Binding-site contacts:
Ligand atom C7 contacts residue ASN38 of chain 1.A at 3.2 Å.
Ligand atom C8 contacts residue ASN38 of chain 1.A at 4.2 Å.
Ligand atom C1 contacts residue PRO37 of chain 1.A at 4.1 Å (hydrophobic).
Ligand atom C4 contacts residue ASN38 of chain 1.A at 4.2 Å.
Ligand atom O7 contacts residue ASN38 of chain 1.A at 3.2 Å (h-bond).
Ligand atom N2 contacts residue ASN38 of chain 1.A at 2.9 Å (h-bond).
Ligand atom C1 contacts residue ASN38 of chain 1.A at 1.4 Å.
Ligand atom O5 contacts residue PRO37 of chain 1.A at 4.1 Å.
Ligand atom C3 contacts residue ASN38 of chain 1.A at 3.8 Å.
Ligand atom C5 contacts residue ASN38 of chain 1.A at 3.7 Å.
Ligand atom C2 contacts residue ASN38 of chain 1.A at 2.5 Å.
Ligand atom O5 contacts residue ASN38 of chain 1.A at 2.4 Å (h-bond).

Sequence of chain 1.A:
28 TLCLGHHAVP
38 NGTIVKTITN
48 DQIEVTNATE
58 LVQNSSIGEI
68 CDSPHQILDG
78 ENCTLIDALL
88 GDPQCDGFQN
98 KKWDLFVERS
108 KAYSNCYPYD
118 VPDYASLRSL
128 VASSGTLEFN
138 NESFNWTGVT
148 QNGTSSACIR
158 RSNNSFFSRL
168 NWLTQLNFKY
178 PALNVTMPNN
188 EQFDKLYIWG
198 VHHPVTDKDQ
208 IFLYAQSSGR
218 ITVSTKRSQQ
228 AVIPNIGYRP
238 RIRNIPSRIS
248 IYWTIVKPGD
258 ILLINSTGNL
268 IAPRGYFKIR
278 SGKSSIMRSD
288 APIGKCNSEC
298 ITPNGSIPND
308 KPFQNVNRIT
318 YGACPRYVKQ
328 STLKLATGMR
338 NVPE

The small molecule below binds the protein below.
Small molecule (SMILES): CC(=O)N[C@@H]1[C@@H](O)[C@H](O)[C@@H](CO)O[C@H]1O